Sequence of chain 1.A:
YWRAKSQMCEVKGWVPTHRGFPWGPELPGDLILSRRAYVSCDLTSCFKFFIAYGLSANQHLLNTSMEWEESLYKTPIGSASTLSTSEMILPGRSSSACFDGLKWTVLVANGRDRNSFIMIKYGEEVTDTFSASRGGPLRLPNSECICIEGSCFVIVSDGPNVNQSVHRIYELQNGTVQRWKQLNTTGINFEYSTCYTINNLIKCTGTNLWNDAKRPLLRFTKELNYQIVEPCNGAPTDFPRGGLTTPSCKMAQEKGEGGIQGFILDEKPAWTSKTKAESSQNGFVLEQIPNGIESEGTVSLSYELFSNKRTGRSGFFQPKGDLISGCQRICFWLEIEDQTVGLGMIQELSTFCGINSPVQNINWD

The small molecule below binds the protein below.
Small molecule (SMILES): CC(=O)N[C@H]1CO[C@H](CO[C@@H]2O[C@@H](C)[C@@H](O)[C@@H](O)[C@@H]2O)[C@@H](O)[C@@H]1O

Binding-site contacts:
Ligand atom N2 contacts residue ASN196 of chain 1.A at 3.0 Å (h-bond).
Ligand atom C3 contacts residue ILE240 of chain 1.A at 4.1 Å (hydrophobic).
Ligand atom C7 contacts residue ASN196 of chain 1.A at 3.5 Å.
Ligand atom C2 contacts residue THR198 of chain 1.A at 4.1 Å.
Ligand atom C6 contacts residue THR198 of chain 1.A at 3.5 Å.
Ligand atom C1 contacts residue ASN196 of chain 1.A at 1.4 Å.
Ligand atom C2 contacts residue ASN196 of chain 1.A at 2.5 Å.
Ligand atom C5 contacts residue THR198 of chain 1.A at 4.0 Å.
Ligand atom C4 contacts residue THR198 of chain 1.A at 4.5 Å.
Ligand atom C4 contacts residue ASN196 of chain 1.A at 4.2 Å.
Ligand atom C4 contacts residue ASN196 of chain 1.A at 4.5 Å.
Ligand atom O7 contacts residue ASN196 of chain 1.A at 3.5 Å (h-bond).
Ligand atom C6 contacts residue THR197 of chain 1.A at 4.0 Å.
Ligand atom N2 contacts residue THR198 of chain 1.A at 4.5 Å.
Ligand atom O5 contacts residue THR198 of chain 1.A at 3.5 Å (h-bond).
Ligand atom C3 contacts residue ASN196 of chain 1.A at 3.9 Å.
Ligand atom C6 contacts residue THR198 of chain 1.A at 4.1 Å.
Ligand atom O5 contacts residue ASN196 of chain 1.A at 2.3 Å (h-bond).
Ligand atom C5 contacts residue ASN196 of chain 1.A at 4.0 Å.
Ligand atom C5 contacts residue THR198 of chain 1.A at 3.5 Å.
Ligand atom C6 contacts residue ILE240 of chain 1.A at 4.3 Å (hydrophobic).
Ligand atom C5 contacts residue ASN196 of chain 1.A at 3.6 Å.
Ligand atom C6 contacts residue ASN196 of chain 1.A at 4.0 Å.
Ligand atom O4 contacts residue ILE240 of chain 1.A at 3.2 Å.
Ligand atom C1 contacts residue THR198 of chain 1.A at 3.2 Å.
Ligand atom C6 contacts residue ILE200 of chain 1.A at 3.7 Å (hydrophobic).
Ligand atom C4 contacts residue ILE240 of chain 1.A at 3.7 Å (hydrophobic).
Ligand atom O3 contacts residue ILE240 of chain 1.A at 3.0 Å (h-bond).
Ligand atom O5 contacts residue THR198 of chain 1.A at 3.9 Å.
Ligand atom C3 contacts residue THR198 of chain 1.A at 4.2 Å.